This small molecule binds to this protein.
Small molecule (SMILES): CC(=O)N[C@H]1[C@H](O[C@H]2[C@H](O)[C@@H](NC(C)=O)CO[C@@H]2CO)O[C@H](CO)[C@@H](O[C@@H]2O[C@H](CO)[C@@H](O)[C@H](O)[C@@H]2O)[C@@H]1O

Sequence of chain 1.C:
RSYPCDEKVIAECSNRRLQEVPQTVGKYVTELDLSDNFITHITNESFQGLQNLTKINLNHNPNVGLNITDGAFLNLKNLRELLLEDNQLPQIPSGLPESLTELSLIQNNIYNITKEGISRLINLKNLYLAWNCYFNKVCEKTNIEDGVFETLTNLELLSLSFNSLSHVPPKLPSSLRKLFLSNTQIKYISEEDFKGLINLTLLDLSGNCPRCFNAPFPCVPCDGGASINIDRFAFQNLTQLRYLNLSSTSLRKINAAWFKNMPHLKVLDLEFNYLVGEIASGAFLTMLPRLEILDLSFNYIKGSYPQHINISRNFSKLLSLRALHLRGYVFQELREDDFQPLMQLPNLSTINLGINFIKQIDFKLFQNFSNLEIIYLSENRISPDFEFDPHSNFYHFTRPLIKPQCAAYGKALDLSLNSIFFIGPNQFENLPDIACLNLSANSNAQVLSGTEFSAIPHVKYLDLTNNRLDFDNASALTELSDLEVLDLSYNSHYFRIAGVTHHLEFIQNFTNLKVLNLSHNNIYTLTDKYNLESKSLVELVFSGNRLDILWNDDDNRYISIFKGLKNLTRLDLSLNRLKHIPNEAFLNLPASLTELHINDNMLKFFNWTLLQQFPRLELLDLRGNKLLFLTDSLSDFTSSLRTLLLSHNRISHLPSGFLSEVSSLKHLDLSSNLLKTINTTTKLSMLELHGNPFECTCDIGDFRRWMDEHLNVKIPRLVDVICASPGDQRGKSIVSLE

Binding-site contacts:
Ligand atom O5 contacts residue ASN568 of chain 1.C at 2.3 Å (h-bond).
Ligand atom C2 contacts residue ASP538 of chain 1.C at 3.6 Å.
Ligand atom C6 contacts residue GLU590 of chain 1.C at 3.3 Å.
Ligand atom C2 contacts residue GLN456 of chain 1.C at 3.8 Å.
Ligand atom C8 contacts residue THR516 of chain 1.C at 4.2 Å.
Ligand atom C4 contacts residue ASN568 of chain 1.C at 4.2 Å.
Ligand atom C6 contacts residue VAL566 of chain 1.C at 3.7 Å (hydrophobic).
Ligand atom C7 contacts residue SER540 of chain 1.C at 3.8 Å.
Ligand atom C8 contacts residue ASP538 of chain 1.C at 3.7 Å.
Ligand atom N2 contacts residue ASP538 of chain 1.C at 2.8 Å (salt-bridge).
Ligand atom O7 contacts residue GLN456 of chain 1.C at 3.3 Å.
Ligand atom C1 contacts residue ASP538 of chain 1.C at 3.7 Å.
Ligand atom C5 contacts residue GLN456 of chain 1.C at 4.1 Å.
Ligand atom C8 contacts residue VAL536 of chain 1.C at 4.0 Å (hydrophobic).
Ligand atom O3 contacts residue GLN456 of chain 1.C at 2.9 Å (h-bond).
Ligand atom C1 contacts residue ASN568 of chain 1.C at 1.4 Å.
Ligand atom C7 contacts residue TYR512 of chain 1.C at 4.2 Å (hydrophobic).
Ligand atom C6 contacts residue VAL592 of chain 1.C at 4.1 Å (hydrophobic).
Ligand atom C7 contacts residue ASP538 of chain 1.C at 3.7 Å.
Ligand atom C3 contacts residue ASN568 of chain 1.C at 3.7 Å.
Ligand atom C7 contacts residue ASN568 of chain 1.C at 3.6 Å.
Ligand atom C3 contacts residue GLN456 of chain 1.C at 3.7 Å.
Ligand atom C6 contacts residue GLN456 of chain 1.C at 3.9 Å.
Ligand atom O7 contacts residue TYR512 of chain 1.C at 3.3 Å (h-bond).
Ligand atom O7 contacts residue ASN568 of chain 1.C at 3.8 Å.
Ligand atom C7 contacts residue GLN456 of chain 1.C at 4.0 Å.
Ligand atom C1 contacts residue SER540 of chain 1.C at 4.2 Å.
Ligand atom C8 contacts residue SER540 of chain 1.C at 3.9 Å.
Ligand atom N2 contacts residue ASN568 of chain 1.C at 3.0 Å (h-bond).
Ligand atom O5 contacts residue VAL592 of chain 1.C at 3.6 Å.
Ligand atom O6 contacts residue GLU590 of chain 1.C at 2.7 Å (salt-bridge).
Ligand atom O7 contacts residue SER540 of chain 1.C at 4.2 Å.
Ligand atom C3 contacts residue ASP538 of chain 1.C at 4.0 Å.
Ligand atom C8 contacts residue TYR512 of chain 1.C at 4.1 Å (hydrophobic).
Ligand atom C5 contacts residue ASN568 of chain 1.C at 3.6 Å.
Ligand atom O5 contacts residue GLN456 of chain 1.C at 3.5 Å (h-bond).
Ligand atom N2 contacts residue SER540 of chain 1.C at 3.8 Å.
Ligand atom C4 contacts residue GLN456 of chain 1.C at 3.7 Å.
Ligand atom C2 contacts residue ASN568 of chain 1.C at 2.4 Å.
Ligand atom O6 contacts residue VAL592 of chain 1.C at 3.7 Å.